Binding-site contacts:
Ligand atom O3 contacts residue THR1100 of chain 1.C at 4.2 Å.
Ligand atom C7 contacts residue THR1100 of chain 1.C at 4.1 Å.
Ligand atom C3 contacts residue THR1100 of chain 1.C at 3.4 Å.
Ligand atom O5 contacts residue ASN1098 of chain 1.C at 2.4 Å (h-bond).
Ligand atom N2 contacts residue THR1100 of chain 1.C at 3.0 Å (h-bond).
Ligand atom C2 contacts residue ASN1098 of chain 1.C at 2.5 Å.
Ligand atom C7 contacts residue ASN1098 of chain 1.C at 3.5 Å.
Ligand atom C1 contacts residue HIS1101 of chain 1.C at 3.8 Å.
Ligand atom O7 contacts residue HIS1101 of chain 1.C at 3.4 Å (h-bond).
Ligand atom C8 contacts residue ILE1114 of chain 1.C at 4.1 Å (hydrophobic).
Ligand atom C8 contacts residue HIS1101 of chain 1.C at 4.0 Å.
Ligand atom C1 contacts residue THR1100 of chain 1.C at 3.8 Å.
Ligand atom C1 contacts residue PHE1103 of chain 1.C at 4.4 Å (hydrophobic).
Ligand atom C4 contacts residue HIS1101 of chain 1.C at 4.0 Å.
Ligand atom N2 contacts residue ASN1098 of chain 1.C at 2.9 Å (h-bond).
Ligand atom C5 contacts residue HIS1101 of chain 1.C at 4.4 Å.
Ligand atom C8 contacts residue PHE1103 of chain 1.C at 4.0 Å (hydrophobic).
Ligand atom O5 contacts residue HIS1101 of chain 1.C at 3.8 Å.
Ligand atom O5 contacts residue PHE1103 of chain 1.C at 3.9 Å.
Ligand atom O7 contacts residue ASN1098 of chain 1.C at 4.0 Å.
Ligand atom C2 contacts residue THR1100 of chain 1.C at 3.6 Å.
Ligand atom C8 contacts residue ASN1098 of chain 1.C at 3.5 Å.
Ligand atom C3 contacts residue ASN1098 of chain 1.C at 3.8 Å.
Ligand atom N2 contacts residue HIS1101 of chain 1.C at 4.2 Å.
Ligand atom C5 contacts residue PHE1103 of chain 1.C at 3.7 Å (hydrophobic).
Ligand atom C6 contacts residue PHE1103 of chain 1.C at 3.9 Å (hydrophobic).
Ligand atom C7 contacts residue HIS1101 of chain 1.C at 3.7 Å.
Ligand atom C4 contacts residue THR1100 of chain 1.C at 4.5 Å.
Ligand atom O4 contacts residue HIS1101 of chain 1.C at 3.2 Å (h-bond).
Ligand atom C2 contacts residue HIS1101 of chain 1.C at 3.8 Å.
Ligand atom C4 contacts residue ASN1098 of chain 1.C at 4.3 Å.
Ligand atom C8 contacts residue THR1100 of chain 1.C at 3.9 Å.
Ligand atom C5 contacts residue ASN1098 of chain 1.C at 3.6 Å.
Ligand atom C1 contacts residue ASN1098 of chain 1.C at 1.5 Å.
Ligand atom C3 contacts residue HIS1101 of chain 1.C at 3.9 Å.

Sequence of chain 1.C:
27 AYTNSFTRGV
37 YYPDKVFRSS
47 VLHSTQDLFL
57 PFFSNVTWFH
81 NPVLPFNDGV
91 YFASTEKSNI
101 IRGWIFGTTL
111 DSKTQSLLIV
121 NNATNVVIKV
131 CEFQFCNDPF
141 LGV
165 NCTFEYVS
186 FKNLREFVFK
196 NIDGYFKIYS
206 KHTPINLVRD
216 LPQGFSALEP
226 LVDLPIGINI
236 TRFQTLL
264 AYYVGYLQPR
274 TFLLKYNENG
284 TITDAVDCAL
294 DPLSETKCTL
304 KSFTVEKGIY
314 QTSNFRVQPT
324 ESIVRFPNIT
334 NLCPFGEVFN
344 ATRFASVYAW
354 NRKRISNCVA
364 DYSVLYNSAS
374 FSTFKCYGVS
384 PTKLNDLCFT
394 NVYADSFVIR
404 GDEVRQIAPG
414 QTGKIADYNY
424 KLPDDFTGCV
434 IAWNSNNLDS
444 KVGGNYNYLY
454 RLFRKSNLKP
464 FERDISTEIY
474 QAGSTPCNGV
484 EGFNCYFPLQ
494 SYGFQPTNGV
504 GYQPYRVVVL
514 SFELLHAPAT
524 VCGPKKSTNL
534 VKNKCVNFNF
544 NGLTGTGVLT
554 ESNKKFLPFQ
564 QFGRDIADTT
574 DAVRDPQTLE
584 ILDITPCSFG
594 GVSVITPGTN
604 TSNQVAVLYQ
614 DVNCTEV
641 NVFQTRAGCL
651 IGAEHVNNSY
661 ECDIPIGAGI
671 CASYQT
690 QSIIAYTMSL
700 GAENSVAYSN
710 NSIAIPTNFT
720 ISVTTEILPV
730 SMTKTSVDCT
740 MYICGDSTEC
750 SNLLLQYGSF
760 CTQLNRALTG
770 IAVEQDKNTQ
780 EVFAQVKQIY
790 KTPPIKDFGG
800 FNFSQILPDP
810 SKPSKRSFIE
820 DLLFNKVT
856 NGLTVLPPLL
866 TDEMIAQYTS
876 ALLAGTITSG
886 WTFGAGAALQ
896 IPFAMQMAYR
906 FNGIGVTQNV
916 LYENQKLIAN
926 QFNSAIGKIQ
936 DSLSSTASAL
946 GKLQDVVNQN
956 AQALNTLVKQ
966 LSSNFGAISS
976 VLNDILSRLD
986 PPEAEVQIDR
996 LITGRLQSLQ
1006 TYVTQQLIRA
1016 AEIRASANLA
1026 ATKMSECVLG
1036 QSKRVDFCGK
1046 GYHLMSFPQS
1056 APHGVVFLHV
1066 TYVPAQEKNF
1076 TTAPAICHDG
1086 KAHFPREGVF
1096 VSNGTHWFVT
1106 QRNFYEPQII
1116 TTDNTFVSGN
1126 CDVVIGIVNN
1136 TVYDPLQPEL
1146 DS

This small molecule binds to this protein.
Small molecule (SMILES): CC(=O)N[C@H]1[C@H](O[C@H]2[C@H](O)[C@@H](NC(C)=O)CO[C@@H]2CO)O[C@H](CO)[C@@H](O)[C@@H]1O